Sequence of chain 1.B:
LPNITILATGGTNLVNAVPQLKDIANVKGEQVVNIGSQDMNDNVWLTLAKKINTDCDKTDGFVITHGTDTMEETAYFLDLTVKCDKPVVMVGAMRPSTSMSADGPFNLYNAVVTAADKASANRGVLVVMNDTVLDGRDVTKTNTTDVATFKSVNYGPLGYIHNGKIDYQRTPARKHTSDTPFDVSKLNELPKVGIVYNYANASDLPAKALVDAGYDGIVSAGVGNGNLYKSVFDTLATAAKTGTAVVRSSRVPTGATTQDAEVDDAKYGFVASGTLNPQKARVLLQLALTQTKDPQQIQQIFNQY

Sequence of chain 1.A:
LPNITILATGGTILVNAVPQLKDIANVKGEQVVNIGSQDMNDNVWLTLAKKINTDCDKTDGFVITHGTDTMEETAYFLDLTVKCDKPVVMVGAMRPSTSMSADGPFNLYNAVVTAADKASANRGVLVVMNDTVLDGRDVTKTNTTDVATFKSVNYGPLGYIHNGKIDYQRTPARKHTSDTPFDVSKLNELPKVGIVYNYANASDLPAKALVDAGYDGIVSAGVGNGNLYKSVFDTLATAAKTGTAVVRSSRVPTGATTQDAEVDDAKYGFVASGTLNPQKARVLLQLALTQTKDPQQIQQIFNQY

Binding-site contacts:
Ligand atom OE1 contacts residue GLY19 of chain 1.B at 2.8 Å.
Ligand atom CD contacts residue THR20 of chain 1.B at 3.9 Å.
Ligand atom CB contacts residue GLU291 of chain 1.A at 3.4 Å.
Ligand atom N contacts residue ASN256 of chain 1.A at 3.4 Å (h-bond).
Ligand atom CA contacts residue ASP98 of chain 1.B at 3.9 Å.
Ligand atom C contacts residue ASP98 of chain 1.B at 4.1 Å.
Ligand atom CG contacts residue GLU291 of chain 1.A at 4.3 Å.
Ligand atom C contacts residue GLY65 of chain 1.B at 4.3 Å.
Ligand atom CD contacts residue THR97 of chain 1.B at 3.9 Å.
Ligand atom C contacts residue GLY96 of chain 1.B at 3.6 Å.
Ligand atom C contacts residue THR97 of chain 1.B at 4.1 Å.
Ligand atom C contacts residue GLN67 of chain 1.B at 3.6 Å.
Ligand atom N contacts residue ASP98 of chain 1.B at 2.8 Å (salt-bridge).
Ligand atom OE1 contacts residue GLY96 of chain 1.B at 3.7 Å.
Ligand atom OE1 contacts residue THR97 of chain 1.B at 4.2 Å.
Ligand atom OE2 contacts residue ALA122 of chain 1.B at 3.5 Å (h-bond).
Ligand atom OXT contacts residue GLN67 of chain 1.B at 4.1 Å.
Ligand atom O contacts residue GLY65 of chain 1.B at 3.5 Å.
Ligand atom O contacts residue GLY96 of chain 1.B at 3.2 Å.
Ligand atom O contacts residue GLY19 of chain 1.B at 3.7 Å.
Ligand atom N contacts residue GLN67 of chain 1.B at 2.9 Å (h-bond).
Ligand atom O contacts residue SER66 of chain 1.B at 2.8 Å (h-bond).
Ligand atom OE2 contacts residue GLY96 of chain 1.B at 3.7 Å.
Ligand atom CA contacts residue GLN67 of chain 1.B at 3.6 Å.
Ligand atom N contacts residue GLU291 of chain 1.A at 2.8 Å (salt-bridge).
Ligand atom CD contacts residue GLY96 of chain 1.B at 3.9 Å.
Ligand atom OE1 contacts residue ALA122 of chain 1.B at 4.2 Å.
Ligand atom OE2 contacts residue THR97 of chain 1.B at 2.9 Å (h-bond).
Ligand atom CG contacts residue THR20 of chain 1.B at 4.2 Å.
Ligand atom O contacts residue GLN67 of chain 1.B at 3.8 Å.
Ligand atom OXT contacts residue ASP98 of chain 1.B at 3.1 Å (salt-bridge).
Ligand atom CB contacts residue ASP98 of chain 1.B at 4.3 Å.
Ligand atom CD contacts residue GLY19 of chain 1.B at 3.9 Å.
Ligand atom OE1 contacts residue THR20 of chain 1.B at 2.8 Å (h-bond).
Ligand atom OXT contacts residue GLY96 of chain 1.B at 3.4 Å.
Ligand atom CD contacts residue ALA122 of chain 1.B at 3.9 Å (hydrophobic).
Ligand atom CA contacts residue GLU291 of chain 1.A at 3.4 Å.
Ligand atom C contacts residue SER66 of chain 1.B at 3.4 Å.
Ligand atom OXT contacts residue SER66 of chain 1.B at 2.7 Å (h-bond).
Ligand atom OXT contacts residue THR97 of chain 1.B at 3.4 Å (h-bond).

This protein binds this small molecule.
Small molecule (SMILES): N[C@@H](CCC(=O)O)C(=O)O